Binding-site contacts:
Ligand atom C8 contacts residue ASN23 of chain 1.A at 3.4 Å.
Ligand atom C1 contacts residue ASN23 of chain 1.A at 1.4 Å.
Ligand atom O6 contacts residue SER25 of chain 1.A at 4.2 Å.
Ligand atom C4 contacts residue ASN23 of chain 1.A at 4.2 Å.
Ligand atom C5 contacts residue ASN23 of chain 1.A at 3.6 Å.
Ligand atom O5 contacts residue GLN26 of chain 1.A at 3.2 Å (h-bond).
Ligand atom C6 contacts residue GLN26 of chain 1.A at 3.0 Å.
Ligand atom C3 contacts residue ASN23 of chain 1.A at 3.8 Å.
Ligand atom N2 contacts residue ASN23 of chain 1.A at 2.9 Å (h-bond).
Ligand atom O5 contacts residue SER25 of chain 1.A at 4.2 Å.
Ligand atom C2 contacts residue ASN23 of chain 1.A at 2.4 Å.
Ligand atom C5 contacts residue GLN26 of chain 1.A at 3.7 Å.
Ligand atom C5 contacts residue SER25 of chain 1.A at 4.3 Å.
Ligand atom O5 contacts residue ASN23 of chain 1.A at 2.3 Å (h-bond).
Ligand atom C1 contacts residue GLN26 of chain 1.A at 4.1 Å.
Ligand atom O6 contacts residue GLN26 of chain 1.A at 2.6 Å (h-bond).
Ligand atom C7 contacts residue ASN23 of chain 1.A at 3.5 Å.
Ligand atom C1 contacts residue SER25 of chain 1.A at 4.2 Å.

Sequence of chain 1.A:
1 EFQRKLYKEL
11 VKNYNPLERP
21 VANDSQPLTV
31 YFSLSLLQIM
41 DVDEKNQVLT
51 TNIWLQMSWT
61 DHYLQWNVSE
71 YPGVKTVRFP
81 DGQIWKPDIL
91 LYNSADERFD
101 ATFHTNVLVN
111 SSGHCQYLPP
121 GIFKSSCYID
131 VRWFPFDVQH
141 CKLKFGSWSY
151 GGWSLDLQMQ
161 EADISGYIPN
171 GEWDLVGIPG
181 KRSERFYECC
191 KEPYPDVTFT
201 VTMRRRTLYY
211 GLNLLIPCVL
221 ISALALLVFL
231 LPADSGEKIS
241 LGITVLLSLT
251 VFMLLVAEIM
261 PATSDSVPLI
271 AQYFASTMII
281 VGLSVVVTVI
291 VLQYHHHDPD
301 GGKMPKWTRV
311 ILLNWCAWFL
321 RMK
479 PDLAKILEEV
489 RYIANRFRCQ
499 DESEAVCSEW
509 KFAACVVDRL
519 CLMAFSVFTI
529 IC

This protein binds this small molecule.
Small molecule (SMILES): CC(=O)N[C@H]1[C@H](O[C@H]2[C@H](O)[C@@H](NC(C)=O)CO[C@@H]2CO)O[C@H](CO)[C@@H](O)[C@@H]1O